The protein below binds the small molecule below.
Small molecule (SMILES): Cc1[nH]nc2cnc(-c3cccnc3)cc12

Sequence of chain 1.A:
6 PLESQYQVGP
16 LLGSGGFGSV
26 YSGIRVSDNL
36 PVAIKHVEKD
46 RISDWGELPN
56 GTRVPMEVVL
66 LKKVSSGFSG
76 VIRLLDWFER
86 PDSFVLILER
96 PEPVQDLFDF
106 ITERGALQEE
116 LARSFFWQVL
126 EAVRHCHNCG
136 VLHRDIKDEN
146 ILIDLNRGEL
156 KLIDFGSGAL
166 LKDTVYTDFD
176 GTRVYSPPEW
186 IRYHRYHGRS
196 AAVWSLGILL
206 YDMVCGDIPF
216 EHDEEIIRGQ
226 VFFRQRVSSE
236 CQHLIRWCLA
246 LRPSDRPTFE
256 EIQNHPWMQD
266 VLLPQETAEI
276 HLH

Binding-site contacts:
Ligand atom N4 contacts residue ALA38 of chain 1.A at 3.4 Å.
Ligand atom N9 contacts residue ILE158 of chain 1.A at 4.0 Å.
Ligand atom C10 contacts residue ALA38 of chain 1.A at 4.0 Å (hydrophobic).
Ligand atom C6 contacts residue ALA38 of chain 1.A at 3.9 Å (hydrophobic).
Ligand atom C11 contacts residue VAL25 of chain 1.A at 4.1 Å (hydrophobic).
Ligand atom C16 contacts residue VAL25 of chain 1.A at 4.1 Å (hydrophobic).
Ligand atom C14 contacts residue ASP159 of chain 1.A at 3.6 Å.
Ligand atom N3 contacts residue LEU147 of chain 1.A at 3.6 Å.
Ligand atom C11 contacts residue ILE158 of chain 1.A at 3.9 Å (hydrophobic).
Ligand atom C2 contacts residue ALA38 of chain 1.A at 4.0 Å (hydrophobic).
Ligand atom C7 contacts residue VAL25 of chain 1.A at 4.2 Å (hydrophobic).
Ligand atom C5 contacts residue GLU94 of chain 1.A at 3.9 Å.
Ligand atom N3 contacts residue ARG95 of chain 1.A at 3.7 Å.
Ligand atom C7 contacts residue ILE158 of chain 1.A at 4.1 Å (hydrophobic).
Ligand atom C8 contacts residue ILE158 of chain 1.A at 4.0 Å (hydrophobic).
Ligand atom C6 contacts residue LEU147 of chain 1.A at 3.8 Å (hydrophobic).
Ligand atom N3 contacts residue GLU94 of chain 1.A at 3.7 Å.
Ligand atom N4 contacts residue GLU94 of chain 1.A at 2.8 Å (salt-bridge).
Ligand atom C10 contacts residue LEU93 of chain 1.A at 3.9 Å (hydrophobic).
Ligand atom C1 contacts residue LEU147 of chain 1.A at 4.0 Å (hydrophobic).
Ligand atom N3 contacts residue PRO96 of chain 1.A at 3.9 Å.
Ligand atom N9 contacts residue LEU93 of chain 1.A at 3.9 Å.
Ligand atom C13 contacts residue PHE22 of chain 1.A at 3.9 Å (hydrophobic).
Ligand atom N15 contacts residue PHE22 of chain 1.A at 4.2 Å.
Ligand atom N15 contacts residue LYS40 of chain 1.A at 3.0 Å (salt-bridge).
Ligand atom N4 contacts residue ILE77 of chain 1.A at 4.1 Å.
Ligand atom C5 contacts residue ALA38 of chain 1.A at 3.5 Å (hydrophobic).
Ligand atom C14 contacts residue LYS40 of chain 1.A at 3.7 Å.
Ligand atom C10 contacts residue ILE77 of chain 1.A at 4.1 Å (hydrophobic).
Ligand atom C16 contacts residue LYS40 of chain 1.A at 3.8 Å.
Ligand atom C5 contacts residue LEU147 of chain 1.A at 4.0 Å (hydrophobic).
Ligand atom N15 contacts residue ASP159 of chain 1.A at 3.7 Å.
Ligand atom C10 contacts residue ILE158 of chain 1.A at 4.0 Å (hydrophobic).
Ligand atom N4 contacts residue ARG95 of chain 1.A at 3.9 Å.
Ligand atom N3 contacts residue ALA38 of chain 1.A at 3.8 Å.
Ligand atom C14 contacts residue PHE22 of chain 1.A at 3.4 Å (hydrophobic).
Ligand atom C2 contacts residue LEU147 of chain 1.A at 3.5 Å (hydrophobic).
Ligand atom C12 contacts residue ILE158 of chain 1.A at 3.6 Å (hydrophobic).
Ligand atom N4 contacts residue LEU147 of chain 1.A at 3.9 Å.
Ligand atom C12 contacts residue VAL25 of chain 1.A at 4.1 Å (hydrophobic).